Binding-site contacts:
Ligand atom C2 contacts residue ASN75 of chain 13.C at 2.6 Å.
Ligand atom O5 contacts residue ASN75 of chain 13.C at 2.1 Å (h-bond).
Ligand atom C1 contacts residue ASN75 of chain 13.C at 1.3 Å.
Ligand atom C8 contacts residue ASN75 of chain 13.C at 3.0 Å.
Ligand atom O6 contacts residue CYS45 of chain 13.D at 3.4 Å (h-bond).
Ligand atom N2 contacts residue ASN75 of chain 13.C at 3.0 Å (h-bond).
Ligand atom C6 contacts residue ASN75 of chain 13.C at 3.8 Å.
Ligand atom O7 contacts residue ASN75 of chain 13.C at 3.2 Å (h-bond).
Ligand atom C5 contacts residue NAG1 of chain 13.T at 3.7 Å.
Ligand atom C3 contacts residue ASN75 of chain 13.C at 3.5 Å.
Ligand atom C6 contacts residue THR48 of chain 13.D at 4.4 Å.
Ligand atom C4 contacts residue NAG1 of chain 13.T at 2.9 Å.
Ligand atom C6 contacts residue NAG1 of chain 13.T at 3.4 Å.
Ligand atom O4 contacts residue NAG1 of chain 13.T at 1.6 Å.
Ligand atom O6 contacts residue GLU46 of chain 13.D at 3.8 Å.
Ligand atom O6 contacts residue ASN75 of chain 13.C at 3.8 Å.
Ligand atom C3 contacts residue NAG1 of chain 13.T at 3.3 Å.
Ligand atom O7 contacts residue MET126 of chain 13.C at 3.1 Å.
Ligand atom C2 contacts residue NAG1 of chain 13.T at 4.1 Å.
Ligand atom C8 contacts residue PHE98 of chain 13.C at 3.6 Å (hydrophobic).
Ligand atom C7 contacts residue MET126 of chain 13.C at 3.8 Å (hydrophobic).
Ligand atom C6 contacts residue CYS45 of chain 13.D at 4.4 Å (hydrophobic).
Ligand atom O5 contacts residue THR48 of chain 13.D at 4.0 Å.
Ligand atom O3 contacts residue NAG1 of chain 13.T at 2.4 Å (h-bond).
Ligand atom C5 contacts residue ASN75 of chain 13.C at 3.2 Å.
Ligand atom C7 contacts residue ASN75 of chain 13.C at 2.8 Å.
Ligand atom O6 contacts residue THR48 of chain 13.D at 4.0 Å.
Ligand atom C8 contacts residue MET126 of chain 13.C at 3.7 Å (hydrophobic).
Ligand atom O6 contacts residue NAG1 of chain 13.T at 4.1 Å.
Ligand atom C4 contacts residue ASN75 of chain 13.C at 4.0 Å.

A protein and the small-molecule ligand that binds it are described below.
Small molecule (SMILES): CC(=O)N[C@@H]1[C@@H](O)[C@H](O)[C@@H](CO)O[C@H]1O

Sequence of chain 13.D:
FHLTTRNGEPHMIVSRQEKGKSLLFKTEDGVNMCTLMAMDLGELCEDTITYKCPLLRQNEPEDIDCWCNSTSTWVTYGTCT

Sequence of chain 13.C:
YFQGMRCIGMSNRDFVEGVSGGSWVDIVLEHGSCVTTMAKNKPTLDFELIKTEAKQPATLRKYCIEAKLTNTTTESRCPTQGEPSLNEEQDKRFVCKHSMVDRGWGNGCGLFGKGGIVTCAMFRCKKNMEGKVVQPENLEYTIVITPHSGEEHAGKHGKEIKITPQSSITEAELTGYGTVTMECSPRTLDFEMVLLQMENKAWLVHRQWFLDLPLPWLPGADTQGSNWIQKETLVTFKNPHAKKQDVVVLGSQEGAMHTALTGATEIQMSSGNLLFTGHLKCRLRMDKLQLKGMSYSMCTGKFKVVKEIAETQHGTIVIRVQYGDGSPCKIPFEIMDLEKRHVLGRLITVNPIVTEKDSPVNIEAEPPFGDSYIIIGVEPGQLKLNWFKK